Sequence of chain 1.A:
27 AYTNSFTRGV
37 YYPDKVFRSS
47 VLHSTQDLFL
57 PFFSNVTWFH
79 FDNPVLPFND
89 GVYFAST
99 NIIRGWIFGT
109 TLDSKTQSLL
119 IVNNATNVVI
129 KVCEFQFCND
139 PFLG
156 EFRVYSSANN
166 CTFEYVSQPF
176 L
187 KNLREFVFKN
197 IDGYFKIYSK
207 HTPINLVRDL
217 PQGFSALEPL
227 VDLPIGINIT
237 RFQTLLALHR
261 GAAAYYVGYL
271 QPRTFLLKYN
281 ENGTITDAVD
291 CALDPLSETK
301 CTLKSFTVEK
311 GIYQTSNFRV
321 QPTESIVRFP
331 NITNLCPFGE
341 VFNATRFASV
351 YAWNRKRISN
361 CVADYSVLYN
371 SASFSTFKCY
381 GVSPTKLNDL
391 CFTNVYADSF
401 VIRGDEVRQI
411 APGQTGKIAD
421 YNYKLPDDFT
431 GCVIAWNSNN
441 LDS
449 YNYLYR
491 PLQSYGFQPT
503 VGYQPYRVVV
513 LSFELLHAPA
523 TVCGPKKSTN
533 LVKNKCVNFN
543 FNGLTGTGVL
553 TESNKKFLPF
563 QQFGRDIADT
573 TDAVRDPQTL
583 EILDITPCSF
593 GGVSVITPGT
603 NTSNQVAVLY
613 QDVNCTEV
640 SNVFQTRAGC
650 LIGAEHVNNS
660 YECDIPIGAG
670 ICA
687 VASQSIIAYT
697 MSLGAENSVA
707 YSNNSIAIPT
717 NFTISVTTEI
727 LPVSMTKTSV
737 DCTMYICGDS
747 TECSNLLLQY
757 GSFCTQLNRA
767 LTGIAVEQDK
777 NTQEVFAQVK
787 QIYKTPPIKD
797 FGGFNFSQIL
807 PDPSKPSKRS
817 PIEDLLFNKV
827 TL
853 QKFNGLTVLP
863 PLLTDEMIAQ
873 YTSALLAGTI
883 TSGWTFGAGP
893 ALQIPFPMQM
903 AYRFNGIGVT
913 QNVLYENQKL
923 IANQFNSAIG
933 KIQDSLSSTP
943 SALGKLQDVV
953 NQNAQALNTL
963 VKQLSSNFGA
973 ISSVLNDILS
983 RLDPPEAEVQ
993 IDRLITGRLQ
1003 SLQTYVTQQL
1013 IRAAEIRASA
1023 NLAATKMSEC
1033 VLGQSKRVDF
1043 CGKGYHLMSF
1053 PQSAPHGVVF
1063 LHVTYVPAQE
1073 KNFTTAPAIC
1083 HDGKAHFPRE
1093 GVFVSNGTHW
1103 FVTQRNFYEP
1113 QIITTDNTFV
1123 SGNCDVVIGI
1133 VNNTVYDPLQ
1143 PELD

Binding-site contacts:
Ligand atom C1 contacts residue ALA706 of chain 1.A at 4.4 Å (hydrophobic).
Ligand atom C2 contacts residue ASN1074 of chain 1.A at 2.6 Å.
Ligand atom O5 contacts residue ASN1074 of chain 1.A at 2.4 Å (h-bond).
Ligand atom O7 contacts residue ASN1074 of chain 1.A at 3.5 Å (h-bond).
Ligand atom C1 contacts residue ASN1074 of chain 1.A at 1.4 Å.
Ligand atom C7 contacts residue ASN1074 of chain 1.A at 2.9 Å.
Ligand atom C8 contacts residue ASN1074 of chain 1.A at 3.6 Å.
Ligand atom O5 contacts residue ALA706 of chain 1.A at 4.0 Å.
Ligand atom C4 contacts residue ASN1074 of chain 1.A at 4.3 Å.
Ligand atom O4 contacts residue ALA706 of chain 1.A at 4.0 Å.
Ligand atom O7 contacts residue ALA706 of chain 1.A at 3.6 Å.
Ligand atom N2 contacts residue ASN1074 of chain 1.A at 2.5 Å (h-bond).
Ligand atom C7 contacts residue ALA706 of chain 1.A at 4.4 Å (hydrophobic).
Ligand atom O5 contacts residue GLN895 of chain 1.B at 4.5 Å.
Ligand atom C3 contacts residue ALA706 of chain 1.A at 4.4 Å (hydrophobic).
Ligand atom C5 contacts residue ASN1074 of chain 1.A at 3.8 Å.
Ligand atom C1 contacts residue GLN895 of chain 1.B at 3.9 Å.
Ligand atom C5 contacts residue ALA706 of chain 1.A at 3.6 Å (hydrophobic).
Ligand atom C4 contacts residue ALA706 of chain 1.A at 4.2 Å (hydrophobic).
Ligand atom C8 contacts residue GLU1072 of chain 1.A at 3.8 Å.
Ligand atom O6 contacts residue ASN1074 of chain 1.A at 4.2 Å.
Ligand atom C3 contacts residue ASN1074 of chain 1.A at 3.8 Å.

Sequence of chain 1.B:
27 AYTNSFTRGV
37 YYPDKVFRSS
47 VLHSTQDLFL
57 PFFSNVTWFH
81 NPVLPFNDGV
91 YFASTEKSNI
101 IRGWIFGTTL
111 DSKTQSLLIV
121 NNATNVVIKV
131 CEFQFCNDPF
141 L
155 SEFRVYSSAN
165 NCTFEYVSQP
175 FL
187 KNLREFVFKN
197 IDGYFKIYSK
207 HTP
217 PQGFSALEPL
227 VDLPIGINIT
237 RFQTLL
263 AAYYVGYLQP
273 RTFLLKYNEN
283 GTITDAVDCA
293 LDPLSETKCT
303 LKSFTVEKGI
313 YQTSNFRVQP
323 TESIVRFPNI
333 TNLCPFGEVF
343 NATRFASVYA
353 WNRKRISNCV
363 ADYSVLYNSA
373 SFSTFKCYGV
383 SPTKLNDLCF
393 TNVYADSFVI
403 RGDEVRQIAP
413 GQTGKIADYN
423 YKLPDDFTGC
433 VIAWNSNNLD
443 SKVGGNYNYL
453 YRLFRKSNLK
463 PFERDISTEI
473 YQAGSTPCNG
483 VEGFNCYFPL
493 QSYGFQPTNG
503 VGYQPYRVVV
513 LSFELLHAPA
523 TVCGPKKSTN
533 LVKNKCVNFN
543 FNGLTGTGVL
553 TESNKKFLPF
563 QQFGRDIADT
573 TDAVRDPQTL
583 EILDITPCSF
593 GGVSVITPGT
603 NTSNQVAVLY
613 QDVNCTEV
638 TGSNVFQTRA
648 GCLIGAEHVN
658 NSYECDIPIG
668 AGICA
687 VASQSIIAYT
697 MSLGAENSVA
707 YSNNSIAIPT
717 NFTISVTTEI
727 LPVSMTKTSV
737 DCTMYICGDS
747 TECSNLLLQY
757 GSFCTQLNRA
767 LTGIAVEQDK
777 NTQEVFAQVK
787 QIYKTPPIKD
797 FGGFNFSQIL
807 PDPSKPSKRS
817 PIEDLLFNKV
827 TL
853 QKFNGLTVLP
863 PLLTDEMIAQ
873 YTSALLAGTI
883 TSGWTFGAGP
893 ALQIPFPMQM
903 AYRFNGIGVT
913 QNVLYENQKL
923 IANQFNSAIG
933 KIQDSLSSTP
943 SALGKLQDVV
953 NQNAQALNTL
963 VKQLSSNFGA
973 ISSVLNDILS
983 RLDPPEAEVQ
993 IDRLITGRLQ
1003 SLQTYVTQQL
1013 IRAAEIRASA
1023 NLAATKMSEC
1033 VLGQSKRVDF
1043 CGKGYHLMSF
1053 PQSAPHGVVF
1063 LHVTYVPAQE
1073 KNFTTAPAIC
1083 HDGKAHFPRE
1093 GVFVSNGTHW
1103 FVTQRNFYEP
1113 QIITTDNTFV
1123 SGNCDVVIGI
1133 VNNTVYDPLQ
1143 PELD

The protein below binds the small molecule below.
Small molecule (SMILES): CC(=O)N[C@H]1[C@H](O[C@H]2[C@H](O)[C@@H](NC(C)=O)CO[C@@H]2CO)O[C@H](CO)[C@@H](O)[C@@H]1O